A small-molecule ligand and the protein it binds are described below.
Small molecule (SMILES): COc1ccc2nccc(NC(=O)c3cc([N+](=O)[O-])ccc3Cl)c2c1

Sequence of chain 1.A:
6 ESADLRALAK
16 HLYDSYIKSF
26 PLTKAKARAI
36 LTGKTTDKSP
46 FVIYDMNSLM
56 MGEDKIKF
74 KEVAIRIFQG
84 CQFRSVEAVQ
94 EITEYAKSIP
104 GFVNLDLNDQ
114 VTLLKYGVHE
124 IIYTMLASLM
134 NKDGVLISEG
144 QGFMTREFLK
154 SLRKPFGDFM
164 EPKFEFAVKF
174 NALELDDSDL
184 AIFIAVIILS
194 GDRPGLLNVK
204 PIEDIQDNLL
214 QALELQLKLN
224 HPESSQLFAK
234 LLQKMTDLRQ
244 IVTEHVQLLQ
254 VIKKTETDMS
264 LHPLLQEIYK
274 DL

Binding-site contacts:
Ligand atom O07 contacts residue HIS248 of chain 1.A at 3.2 Å.
Ligand atom O19 contacts residue KNA1 of chain 1.D at 3.7 Å.
Ligand atom O07 contacts residue TYR272 of chain 1.A at 3.1 Å (h-bond).
Ligand atom N12 contacts residue SER88 of chain 1.A at 3.1 Å (h-bond).
Ligand atom N12 contacts residue CYS84 of chain 1.A at 3.0 Å (h-bond).
Ligand atom C24 contacts residue ILE125 of chain 1.A at 3.7 Å (hydrophobic).
Ligand atom C04 contacts residue GLN85 of chain 1.A at 3.7 Å.
Ligand atom C09 contacts residue SER88 of chain 1.A at 3.1 Å.
Ligand atom C15 contacts residue ARG87 of chain 1.A at 3.5 Å.
Ligand atom C03 contacts residue CYS84 of chain 1.A at 2.6 Å (hydrophobic).
Ligand atom C20 contacts residue CYS84 of chain 1.A at 3.8 Å (hydrophobic).
Ligand atom N06 contacts residue HIS248 of chain 1.A at 3.5 Å.
Ligand atom C24 contacts residue ARG87 of chain 1.A at 3.8 Å.
Ligand atom C02 contacts residue CYS84 of chain 1.A at 1.5 Å (hydrophobic).
Ligand atom C23 contacts residue ARG87 of chain 1.A at 3.8 Å.
Ligand atom C17 contacts residue LEU139 of chain 1.A at 3.8 Å (hydrophobic).
Ligand atom C24 contacts residue SER88 of chain 1.A at 3.7 Å.
Ligand atom C11 contacts residue SER88 of chain 1.A at 3.4 Å.
Ligand atom C13 contacts residue ARG87 of chain 1.A at 3.7 Å.
Ligand atom C02 contacts residue GLN85 of chain 1.A at 3.6 Å.
Ligand atom O07 contacts residue HIS122 of chain 1.A at 3.6 Å.
Ligand atom O25 contacts residue CYS84 of chain 1.A at 3.5 Å (h-bond).
Ligand atom N22 contacts residue LEU129 of chain 1.A at 3.4 Å.
Ligand atom C04 contacts residue PHE81 of chain 1.A at 3.8 Å (hydrophobic).
Ligand atom C21 contacts residue CYS84 of chain 1.A at 3.5 Å (hydrophobic).
Ligand atom O08 contacts residue LEU252 of chain 1.A at 3.4 Å.
Ligand atom C15 contacts residue LEU129 of chain 1.A at 3.4 Å (hydrophobic).
Ligand atom C10 contacts residue SER88 of chain 1.A at 3.5 Å.
Ligand atom C03 contacts residue PHE81 of chain 1.A at 3.7 Å (hydrophobic).
Ligand atom C02 contacts residue PHE162 of chain 1.A at 3.7 Å (hydrophobic).
Ligand atom C04 contacts residue PHE162 of chain 1.A at 3.6 Å (hydrophobic).
Ligand atom N22 contacts residue ARG87 of chain 1.A at 3.6 Å.
Ligand atom C09 contacts residue CYS84 of chain 1.A at 3.8 Å (hydrophobic).
Ligand atom C03 contacts residue GLN85 of chain 1.A at 3.4 Å.
Ligand atom C03 contacts residue PHE162 of chain 1.A at 3.2 Å (hydrophobic).
Ligand atom C14 contacts residue ARG87 of chain 1.A at 3.5 Å.
Ligand atom C16 contacts residue LEU129 of chain 1.A at 3.5 Å (hydrophobic).
Ligand atom C10 contacts residue CYS84 of chain 1.A at 2.5 Å (hydrophobic).
Ligand atom C11 contacts residue CYS84 of chain 1.A at 2.8 Å (hydrophobic).
Ligand atom O25 contacts residue TYR126 of chain 1.A at 3.4 Å.